The small molecule below binds the protein below.
Small molecule (SMILES): CCCCCCCCCCCCOC[C@H]1O[C@H](O[C@H]2O[C@H](CO)[C@@H](O)[C@H](O)[C@H]2O)[C@H](O)[C@@H](O)[C@@H]1O

Sequence of chain 1.A:
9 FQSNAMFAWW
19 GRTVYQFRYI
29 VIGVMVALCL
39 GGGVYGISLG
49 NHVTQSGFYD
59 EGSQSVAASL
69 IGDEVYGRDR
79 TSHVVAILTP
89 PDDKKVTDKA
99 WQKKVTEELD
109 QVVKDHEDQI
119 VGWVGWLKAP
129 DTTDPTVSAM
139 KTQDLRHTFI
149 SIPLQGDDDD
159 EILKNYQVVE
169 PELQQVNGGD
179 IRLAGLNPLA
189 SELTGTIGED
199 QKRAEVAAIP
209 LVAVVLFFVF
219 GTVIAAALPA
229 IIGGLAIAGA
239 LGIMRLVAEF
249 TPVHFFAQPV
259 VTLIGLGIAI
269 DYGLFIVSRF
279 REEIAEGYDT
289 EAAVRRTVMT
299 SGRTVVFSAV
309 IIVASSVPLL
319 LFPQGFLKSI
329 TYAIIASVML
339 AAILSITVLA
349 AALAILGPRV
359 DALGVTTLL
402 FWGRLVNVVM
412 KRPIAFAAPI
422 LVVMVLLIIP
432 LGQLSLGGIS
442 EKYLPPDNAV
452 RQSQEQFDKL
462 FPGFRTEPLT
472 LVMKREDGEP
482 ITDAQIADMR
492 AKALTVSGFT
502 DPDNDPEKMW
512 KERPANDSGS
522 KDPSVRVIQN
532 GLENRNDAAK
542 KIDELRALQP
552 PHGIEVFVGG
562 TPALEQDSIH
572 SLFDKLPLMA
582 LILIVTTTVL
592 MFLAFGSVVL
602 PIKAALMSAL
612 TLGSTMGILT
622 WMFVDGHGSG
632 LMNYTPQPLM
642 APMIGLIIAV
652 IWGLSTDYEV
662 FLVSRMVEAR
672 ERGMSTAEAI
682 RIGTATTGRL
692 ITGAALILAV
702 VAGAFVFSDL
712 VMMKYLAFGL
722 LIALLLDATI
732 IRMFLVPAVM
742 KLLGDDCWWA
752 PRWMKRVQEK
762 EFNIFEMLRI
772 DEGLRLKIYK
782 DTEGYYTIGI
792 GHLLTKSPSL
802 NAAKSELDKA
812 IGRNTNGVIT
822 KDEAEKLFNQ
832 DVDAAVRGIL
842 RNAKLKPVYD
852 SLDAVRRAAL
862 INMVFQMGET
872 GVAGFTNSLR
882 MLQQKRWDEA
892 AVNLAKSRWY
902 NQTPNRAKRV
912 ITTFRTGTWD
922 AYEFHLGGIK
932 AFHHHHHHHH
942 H

Binding-site contacts:
Ligand atom CAP contacts residue ASP710 of chain 1.A at 4.1 Å.
Ligand atom CBE contacts residue LEU209 of chain 1.A at 4.2 Å (hydrophobic).
Ligand atom OAQ contacts residue PHE708 of chain 1.A at 3.5 Å (h-bond).
Ligand atom O6 contacts residue PHE708 of chain 1.A at 4.3 Å.
Ligand atom C5 contacts residue PHE708 of chain 1.A at 4.3 Å (hydrophobic).
Ligand atom O4 contacts residue ARG201 of chain 1.A at 4.1 Å.
Ligand atom CAZ contacts residue ALA205 of chain 1.A at 4.4 Å (hydrophobic).
Ligand atom CBG contacts residue VAL701 of chain 1.A at 4.3 Å (hydrophobic).
Ligand atom CAV contacts residue ASN634 of chain 1.A at 4.3 Å.
Ligand atom CAO contacts residue MET633 of chain 1.A at 4.2 Å (hydrophobic).
Ligand atom CAZ contacts residue PHE708 of chain 1.A at 4.0 Å (hydrophobic).
Ligand atom CAO contacts residue ASN634 of chain 1.A at 3.4 Å.
Ligand atom CAP contacts residue MET633 of chain 1.A at 4.2 Å (hydrophobic).
Ligand atom CAP contacts residue ASN634 of chain 1.A at 4.2 Å.
Ligand atom CBD contacts residue GLY704 of chain 1.A at 3.9 Å.
Ligand atom CBA contacts residue PHE708 of chain 1.A at 3.9 Å (hydrophobic).
Ligand atom CBF contacts residue ALA700 of chain 1.A at 4.3 Å (hydrophobic).
Ligand atom CBG contacts residue ALA700 of chain 1.A at 3.9 Å (hydrophobic).
Ligand atom CBC contacts residue VAL701 of chain 1.A at 4.2 Å (hydrophobic).
Ligand atom CBA contacts residue ALA705 of chain 1.A at 4.4 Å (hydrophobic).
Ligand atom C6 contacts residue PHE708 of chain 1.A at 3.7 Å (hydrophobic).
Ligand atom CBA contacts residue ALA205 of chain 1.A at 3.8 Å (hydrophobic).
Ligand atom OAU contacts residue ASN634 of chain 1.A at 3.8 Å.
Ligand atom CAT contacts residue ASP448 of chain 1.A at 4.3 Å.
Ligand atom CBE contacts residue VAL701 of chain 1.A at 4.1 Å (hydrophobic).
Ligand atom CAT contacts residue ASN634 of chain 1.A at 3.1 Å.
Ligand atom OAU contacts residue ASP710 of chain 1.A at 3.6 Å (salt-bridge).
Ligand atom CAX contacts residue PHE708 of chain 1.A at 3.9 Å (hydrophobic).
Ligand atom OAS contacts residue ASN634 of chain 1.A at 2.4 Å (h-bond).
Ligand atom CBC contacts residue GLY704 of chain 1.A at 3.4 Å.
Ligand atom CBF contacts residue GLY704 of chain 1.A at 4.1 Å.
Ligand atom CBB contacts residue ALA205 of chain 1.A at 3.7 Å (hydrophobic).
Ligand atom CBH contacts residue ALA700 of chain 1.A at 4.3 Å (hydrophobic).
Ligand atom CBC contacts residue ALA705 of chain 1.A at 3.8 Å (hydrophobic).
Ligand atom CBE contacts residue GLY704 of chain 1.A at 4.2 Å.
Ligand atom CAR contacts residue ASN634 of chain 1.A at 2.4 Å.
Ligand atom CAY contacts residue PHE708 of chain 1.A at 4.4 Å (hydrophobic).
Ligand atom CBI contacts residue ALA700 of chain 1.A at 4.2 Å (hydrophobic).
Ligand atom CAP contacts residue PHE708 of chain 1.A at 4.1 Å (hydrophobic).
Ligand atom OAQ contacts residue LYS715 of chain 1.A at 4.4 Å.